Sequence of chain 1.B:
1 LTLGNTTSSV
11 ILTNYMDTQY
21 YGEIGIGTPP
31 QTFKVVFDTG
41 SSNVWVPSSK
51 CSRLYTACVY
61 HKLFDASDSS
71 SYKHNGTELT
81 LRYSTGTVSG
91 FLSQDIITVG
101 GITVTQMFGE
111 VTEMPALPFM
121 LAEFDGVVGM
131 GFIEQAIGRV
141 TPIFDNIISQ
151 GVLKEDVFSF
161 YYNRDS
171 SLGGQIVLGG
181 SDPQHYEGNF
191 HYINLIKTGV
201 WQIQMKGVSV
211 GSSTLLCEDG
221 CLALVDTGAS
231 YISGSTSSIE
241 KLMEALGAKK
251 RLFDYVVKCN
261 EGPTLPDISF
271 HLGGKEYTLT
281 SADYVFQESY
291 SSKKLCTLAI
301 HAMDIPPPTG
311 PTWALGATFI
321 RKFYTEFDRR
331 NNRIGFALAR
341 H

This protein binds this small molecule.
Small molecule (SMILES): CC(C)(C)S(=O)(=O)C[C@@H](Cc1ccccc1)C(=O)N[C@@H](Cc1cnc[nH]1)C(=O)N[C@@H](CC1CCCCC1)[C@@H](O)[C@@H](O)C1CC1

Binding-site contacts:
Ligand atom O26 contacts residue TYR83 of chain 1.B at 3.6 Å.
Ligand atom C30 contacts residue VAL127 of chain 1.B at 3.5 Å (hydrophobic).
Ligand atom C4 contacts residue DMS1 of chain 1.F at 3.6 Å.
Ligand atom O25 contacts residue ASP226 of chain 1.B at 2.6 Å (salt-bridge).
Ligand atom C43 contacts residue SER230 of chain 1.B at 3.8 Å.
Ligand atom C18 contacts residue ALA229 of chain 1.B at 3.5 Å (hydrophobic).
Ligand atom C42 contacts residue TYR231 of chain 1.B at 3.7 Å (hydrophobic).
Ligand atom C29 contacts residue GLY228 of chain 1.B at 3.7 Å.
Ligand atom N11 contacts residue THR85 of chain 1.B at 3.4 Å (h-bond).
Ligand atom C16 contacts residue ALA229 of chain 1.B at 3.8 Å (hydrophobic).
Ligand atom C10 contacts residue GLN19 of chain 1.B at 3.8 Å.
Ligand atom O14 contacts residue SER84 of chain 1.B at 3.0 Å (h-bond).
Ligand atom C15 contacts residue SER84 of chain 1.B at 3.7 Å.
Ligand atom O26 contacts residue SER84 of chain 1.B at 2.5 Å (h-bond).
Ligand atom O14 contacts residue THR85 of chain 1.B at 3.4 Å (h-bond).
Ligand atom C10 contacts residue PRO118 of chain 1.B at 3.6 Å (hydrophobic).
Ligand atom O41 contacts residue HIS301 of chain 1.B at 3.5 Å (h-bond).
Ligand atom O3 contacts residue ALA229 of chain 1.B at 3.4 Å.
Ligand atom O25 contacts residue ASP38 of chain 1.B at 2.8 Å (salt-bridge).
Ligand atom C8 contacts residue GLN19 of chain 1.B at 2.9 Å.
Ligand atom C27 contacts residue GLY228 of chain 1.B at 3.7 Å.
Ligand atom C19 contacts residue SER233 of chain 1.B at 3.3 Å.
Ligand atom C29 contacts residue VAL36 of chain 1.B at 3.8 Å (hydrophobic).
Ligand atom O25 contacts residue GLY40 of chain 1.B at 3.8 Å.
Ligand atom O40 contacts residue THR85 of chain 1.B at 3.4 Å.
Ligand atom C13 contacts residue SER84 of chain 1.B at 3.6 Å.
Ligand atom C1 contacts residue THR85 of chain 1.B at 3.8 Å.
Ligand atom C37 contacts residue SER230 of chain 1.B at 3.4 Å.
Ligand atom O3 contacts residue SER230 of chain 1.B at 2.9 Å (h-bond).
Ligand atom C23 contacts residue SER84 of chain 1.B at 3.4 Å.
Ligand atom N20 contacts residue SER233 of chain 1.B at 2.5 Å (h-bond).
Ligand atom C18 contacts residue SER233 of chain 1.B at 3.6 Å.
Ligand atom C6 contacts residue GLN19 of chain 1.B at 3.7 Å.
Ligand atom C22 contacts residue ASP38 of chain 1.B at 3.5 Å.
Ligand atom C7 contacts residue THR85 of chain 1.B at 3.8 Å.
Ligand atom C27 contacts residue ASP38 of chain 1.B at 3.5 Å.
Ligand atom N24 contacts residue GLY228 of chain 1.B at 3.6 Å (h-bond).
Ligand atom C12 contacts residue ALA229 of chain 1.B at 3.8 Å (hydrophobic).
Ligand atom N17 contacts residue SER84 of chain 1.B at 2.9 Å (h-bond).
Ligand atom C16 contacts residue SER84 of chain 1.B at 3.6 Å.